Binding-site contacts:
Ligand atom C8 contacts residue ASN308 of chain 1.H at 4.0 Å.
Ligand atom C2 contacts residue ASN308 of chain 1.H at 2.5 Å.
Ligand atom C3 contacts residue ASN308 of chain 1.H at 3.8 Å.
Ligand atom C4 contacts residue ASN308 of chain 1.H at 4.2 Å.
Ligand atom C8 contacts residue SER362 of chain 1.H at 3.9 Å.
Ligand atom C5 contacts residue ASN308 of chain 1.H at 3.7 Å.
Ligand atom N2 contacts residue TRP364 of chain 1.H at 4.4 Å.
Ligand atom C7 contacts residue ASN308 of chain 1.H at 3.7 Å.
Ligand atom C1 contacts residue ASN308 of chain 1.H at 1.4 Å.
Ligand atom O7 contacts residue ASN308 of chain 1.H at 4.1 Å.
Ligand atom O5 contacts residue ASN308 of chain 1.H at 2.3 Å (h-bond).
Ligand atom N2 contacts residue ASN308 of chain 1.H at 2.9 Å (h-bond).

Sequence of chain 1.H:
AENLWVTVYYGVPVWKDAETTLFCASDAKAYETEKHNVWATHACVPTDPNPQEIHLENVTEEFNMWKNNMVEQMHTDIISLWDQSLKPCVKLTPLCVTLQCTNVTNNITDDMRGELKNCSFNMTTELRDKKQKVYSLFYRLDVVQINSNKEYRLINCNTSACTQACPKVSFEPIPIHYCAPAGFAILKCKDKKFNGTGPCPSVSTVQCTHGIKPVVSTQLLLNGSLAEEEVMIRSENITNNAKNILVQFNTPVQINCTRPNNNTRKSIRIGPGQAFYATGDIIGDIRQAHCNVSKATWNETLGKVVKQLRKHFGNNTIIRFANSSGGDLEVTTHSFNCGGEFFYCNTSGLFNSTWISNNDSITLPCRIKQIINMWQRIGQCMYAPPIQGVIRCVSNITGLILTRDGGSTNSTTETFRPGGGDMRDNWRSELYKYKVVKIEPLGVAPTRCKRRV

A protein and the small-molecule ligand that binds it are described below.
Small molecule (SMILES): CC(=O)N[C@@H]1[C@@H](O)[C@H](O)[C@@H](CO)O[C@H]1O